Binding-site contacts:
Ligand atom C6 contacts residue GLY143 of chain 1.B at 3.5 Å.
Ligand atom O2B contacts residue MG1 of chain 1.H at 1.9 Å.
Ligand atom O6 contacts residue ARG62 of chain 1.B at 3.4 Å (salt-bridge).
Ligand atom O4' contacts residue PRO60 of chain 1.B at 3.5 Å.
Ligand atom O3A contacts residue MG1 of chain 1.H at 3.5 Å.
Ligand atom O41 contacts residue GLU271 of chain 1.B at 3.0 Å (salt-bridge).
Ligand atom N2 contacts residue ALA85 of chain 1.B at 3.2 Å (h-bond).
Ligand atom O2B contacts residue ASP169 of chain 1.B at 3.6 Å.
Ligand atom C11 contacts residue MG1 of chain 1.H at 3.6 Å.
Ligand atom N7 contacts residue ARG62 of chain 1.B at 3.5 Å (salt-bridge).
Ligand atom O31 contacts residue GLU271 of chain 1.B at 2.9 Å (salt-bridge).
Ligand atom O51 contacts residue ASP167 of chain 1.B at 3.6 Å (salt-bridge).
Ligand atom O2' contacts residue ARG62 of chain 1.B at 3.1 Å (salt-bridge).
Ligand atom C1' contacts residue PRO60 of chain 1.B at 3.6 Å (hydrophobic).
Ligand atom O3' contacts residue ALA168 of chain 1.B at 3.3 Å (h-bond).
Ligand atom O1A contacts residue MG1 of chain 1.H at 2.0 Å.
Ligand atom O3B contacts residue TYR268 of chain 1.B at 3.1 Å (h-bond).
Ligand atom N3 contacts residue THR61 of chain 1.B at 3.7 Å.
Ligand atom PA contacts residue MG1 of chain 1.H at 3.1 Å.
Ligand atom C2 contacts residue GLN116 of chain 1.B at 3.1 Å.
Ligand atom C11 contacts residue ASP167 of chain 1.B at 3.4 Å.
Ligand atom O5' contacts residue MG1 of chain 1.H at 3.1 Å.
Ligand atom O6 contacts residue LYS144 of chain 1.B at 3.7 Å.
Ligand atom O3' contacts residue PRO60 of chain 1.B at 2.8 Å (h-bond).
Ligand atom O21 contacts residue LYS144 of chain 1.B at 3.0 Å (salt-bridge).
Ligand atom O6A contacts residue GLY250 of chain 1.B at 2.7 Å (h-bond).
Ligand atom O21 contacts residue ASP167 of chain 1.B at 2.6 Å (salt-bridge).
Ligand atom PB contacts residue MG1 of chain 1.H at 3.2 Å.
Ligand atom C41 contacts residue GLU271 of chain 1.B at 3.4 Å.
Ligand atom C2' contacts residue GLU64 of chain 1.B at 3.6 Å.
Ligand atom N1 contacts residue GLY143 of chain 1.B at 3.6 Å (h-bond).
Ligand atom O1A contacts residue ASP169 of chain 1.B at 3.0 Å (salt-bridge).
Ligand atom N1 contacts residue ASN87 of chain 1.B at 3.4 Å.
Ligand atom N1 contacts residue GLN116 of chain 1.B at 2.6 Å (h-bond).
Ligand atom O2' contacts residue GLU64 of chain 1.B at 2.5 Å (salt-bridge).
Ligand atom O6 contacts residue ASN87 of chain 1.B at 3.2 Å (h-bond).
Ligand atom C21 contacts residue ASP167 of chain 1.B at 3.5 Å.
Ligand atom O6 contacts residue GLY143 of chain 1.B at 2.7 Å (h-bond).
Ligand atom N2 contacts residue GLN116 of chain 1.B at 2.9 Å (h-bond).
Ligand atom O3' contacts residue GLU64 of chain 1.B at 3.6 Å.

Sequence of chain 1.B:
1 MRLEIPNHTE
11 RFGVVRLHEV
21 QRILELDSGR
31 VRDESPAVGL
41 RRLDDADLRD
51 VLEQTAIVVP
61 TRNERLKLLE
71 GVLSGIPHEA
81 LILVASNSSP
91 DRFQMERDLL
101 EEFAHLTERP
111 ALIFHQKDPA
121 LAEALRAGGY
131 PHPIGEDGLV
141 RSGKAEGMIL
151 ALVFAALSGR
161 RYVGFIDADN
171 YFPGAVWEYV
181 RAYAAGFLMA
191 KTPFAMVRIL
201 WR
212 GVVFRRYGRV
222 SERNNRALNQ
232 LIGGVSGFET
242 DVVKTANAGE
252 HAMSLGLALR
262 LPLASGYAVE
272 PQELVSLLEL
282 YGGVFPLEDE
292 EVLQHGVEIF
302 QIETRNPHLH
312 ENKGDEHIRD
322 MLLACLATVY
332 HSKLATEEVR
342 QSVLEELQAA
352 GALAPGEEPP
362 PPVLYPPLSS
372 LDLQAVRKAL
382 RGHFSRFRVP

The small molecule below binds the protein below.
Small molecule (SMILES): Nc1nc2c(ncn2[C@@H]2O[C@H](CO[P](=O)(O)O[P](=O)(O)O[C@H]3O[C@H](CO)[C@@H](O)[C@H](O)[C@@H]3O)[C@@H](O)[C@H]2O)c(=O)[nH]1